Binding-site contacts:
Ligand atom C19 contacts residue PHE33 of chain 1.A at 3.6 Å (hydrophobic).
Ligand atom C13 contacts residue VAL56 of chain 1.A at 4.1 Å (hydrophobic).
Ligand atom O01 contacts residue ARG62 of chain 1.A at 2.8 Å (salt-bridge).
Ligand atom C11 contacts residue ARG25 of chain 1.A at 3.8 Å.
Ligand atom C25 contacts residue THR48 of chain 1.A at 3.6 Å.
Ligand atom O01 contacts residue PRO60 of chain 1.A at 3.2 Å.
Ligand atom C24 contacts residue NAP1 of chain 1.D at 3.1 Å.
Ligand atom C05 contacts residue VAL56 of chain 1.A at 3.4 Å (hydrophobic).
Ligand atom N06 contacts residue VAL56 of chain 1.A at 3.2 Å.
Ligand atom N22 contacts residue ILE22 of chain 1.A at 3.2 Å.
Ligand atom C04 contacts residue VAL56 of chain 1.A at 3.5 Å (hydrophobic).
Ligand atom C25 contacts residue NAP1 of chain 1.D at 3.5 Å.
Ligand atom C15 contacts residue VAL56 of chain 1.A at 3.4 Å (hydrophobic).
Ligand atom N22 contacts residue NAP1 of chain 1.D at 4.0 Å.
Ligand atom O16 contacts residue LEU59 of chain 1.A at 3.4 Å.
Ligand atom C23 contacts residue ILE22 of chain 1.A at 4.0 Å (hydrophobic).
Ligand atom N07 contacts residue VAL56 of chain 1.A at 3.2 Å.
Ligand atom C26 contacts residue LEU52 of chain 1.A at 3.5 Å (hydrophobic).
Ligand atom O03 contacts residue PHE33 of chain 1.A at 4.0 Å.
Ligand atom C08 contacts residue VAL56 of chain 1.A at 3.8 Å (hydrophobic).
Ligand atom C15 contacts residue LEU59 of chain 1.A at 3.9 Å (hydrophobic).
Ligand atom C26 contacts residue ILE96 of chain 1.A at 3.8 Å (hydrophobic).
Ligand atom C17 contacts residue PHE33 of chain 1.A at 3.7 Å (hydrophobic).
Ligand atom C10 contacts residue GLN30 of chain 1.A at 3.4 Å.
Ligand atom C14 contacts residue PRO53 of chain 1.A at 3.9 Å (hydrophobic).
Ligand atom C27 contacts residue LEU52 of chain 1.A at 3.9 Å (hydrophobic).
Ligand atom O03 contacts residue ARG62 of chain 1.A at 3.2 Å (salt-bridge).
Ligand atom O01 contacts residue LEU59 of chain 1.A at 4.0 Å.
Ligand atom O03 contacts residue LEU59 of chain 1.A at 3.6 Å.
Ligand atom C23 contacts residue NAP1 of chain 1.D at 3.9 Å.
Ligand atom C10 contacts residue ARG25 of chain 1.A at 3.9 Å.
Ligand atom C14 contacts residue VAL56 of chain 1.A at 3.4 Å (hydrophobic).
Ligand atom C02 contacts residue ARG62 of chain 1.A at 3.5 Å.
Ligand atom C17 contacts residue LEU59 of chain 1.A at 4.0 Å (hydrophobic).
Ligand atom C13 contacts residue PRO53 of chain 1.A at 3.2 Å (hydrophobic).
Ligand atom C02 contacts residue LEU59 of chain 1.A at 3.9 Å (hydrophobic).
Ligand atom C27 contacts residue PHE33 of chain 1.A at 3.6 Å (hydrophobic).
Ligand atom F12 contacts residue ARG25 of chain 1.A at 2.8 Å.
Ligand atom C25 contacts residue ILE96 of chain 1.A at 3.9 Å (hydrophobic).
Ligand atom C09 contacts residue GLN30 of chain 1.A at 3.5 Å.

Sequence of chain 1.A:
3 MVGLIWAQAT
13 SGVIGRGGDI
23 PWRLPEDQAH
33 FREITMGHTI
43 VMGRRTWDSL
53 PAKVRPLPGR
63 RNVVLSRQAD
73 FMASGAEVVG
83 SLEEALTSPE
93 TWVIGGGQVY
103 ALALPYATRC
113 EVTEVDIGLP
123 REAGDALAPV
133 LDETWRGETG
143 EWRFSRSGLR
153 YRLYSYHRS

The small molecule below binds the protein below.
Small molecule (SMILES): O=C(O)c1cnn(-c2ccc(F)cc2)c1OCCCc1c[nH]c2ccccc12